Sequence of chain 1.G:
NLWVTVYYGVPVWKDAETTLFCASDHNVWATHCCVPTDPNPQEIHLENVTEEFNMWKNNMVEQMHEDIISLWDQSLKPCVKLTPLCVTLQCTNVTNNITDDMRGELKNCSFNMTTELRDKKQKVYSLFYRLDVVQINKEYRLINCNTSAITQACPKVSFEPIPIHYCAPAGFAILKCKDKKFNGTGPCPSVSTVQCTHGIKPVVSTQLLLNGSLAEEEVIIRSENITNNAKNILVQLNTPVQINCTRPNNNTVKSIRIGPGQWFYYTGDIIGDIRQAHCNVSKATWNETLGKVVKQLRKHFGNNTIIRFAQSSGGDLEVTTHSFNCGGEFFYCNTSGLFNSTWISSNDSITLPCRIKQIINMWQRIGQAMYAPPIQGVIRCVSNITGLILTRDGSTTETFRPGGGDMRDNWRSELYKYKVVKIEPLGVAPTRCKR

A protein and the small-molecule ligand that binds it are described below.
Small molecule (SMILES): CC(=O)N[C@H]1[C@H](O[C@H]2[C@H](O)[C@@H](NC(C)=O)CO[C@@H]2CO)O[C@H](CO)[C@@H](O)[C@@H]1O

Binding-site contacts:
Ligand atom C2 contacts residue ASN231 of chain 1.G at 2.6 Å.
Ligand atom O7 contacts residue ASN231 of chain 1.G at 4.0 Å.
Ligand atom N2 contacts residue ASN231 of chain 1.G at 3.0 Å (h-bond).
Ligand atom O6 contacts residue PRO235 of chain 1.G at 4.2 Å.
Ligand atom C4 contacts residue ASN231 of chain 1.G at 4.4 Å.
Ligand atom C3 contacts residue THR233 of chain 1.G at 4.0 Å.
Ligand atom C6 contacts residue GLY234 of chain 1.G at 4.4 Å.
Ligand atom C5 contacts residue ASN231 of chain 1.G at 3.8 Å.
Ligand atom C8 contacts residue ILE274 of chain 1.G at 4.0 Å (hydrophobic).
Ligand atom O5 contacts residue THR233 of chain 1.G at 4.3 Å.
Ligand atom C1 contacts residue THR233 of chain 1.G at 3.5 Å.
Ligand atom C5 contacts residue THR233 of chain 1.G at 4.3 Å.
Ligand atom C8 contacts residue PRO235 of chain 1.G at 4.1 Å (hydrophobic).
Ligand atom N2 contacts residue THR233 of chain 1.G at 4.0 Å.
Ligand atom C7 contacts residue ASN231 of chain 1.G at 3.7 Å.
Ligand atom O6 contacts residue GLY234 of chain 1.G at 3.7 Å.
Ligand atom C3 contacts residue ASN231 of chain 1.G at 3.9 Å.
Ligand atom C2 contacts residue THR233 of chain 1.G at 4.1 Å.
Ligand atom C1 contacts residue ASN231 of chain 1.G at 1.5 Å.
Ligand atom C5 contacts residue GLY234 of chain 1.G at 4.4 Å.
Ligand atom O5 contacts residue ASN231 of chain 1.G at 2.4 Å (h-bond).
Ligand atom O7 contacts residue HIS348 of chain 1.G at 3.6 Å.
Ligand atom O6 contacts residue ASN231 of chain 1.G at 4.5 Å.
Ligand atom C8 contacts residue SER271 of chain 1.G at 3.4 Å.